A protein and the small-molecule ligand that binds it are described below.
Small molecule (SMILES): CC(=O)N[C@H]1[C@H](O[C@H]2[C@H](O)[C@@H](NC(C)=O)CO[C@@H]2CO)O[C@H](CO)[C@@H](O)[C@@H]1O

Binding-site contacts:
Ligand atom C1 contacts residue ASN717 of chain 1.G at 1.5 Å.
Ligand atom O7 contacts residue LEU922 of chain 1.G at 4.2 Å.
Ligand atom C3 contacts residue LEU922 of chain 1.G at 3.7 Å (hydrophobic).
Ligand atom C8 contacts residue LEU922 of chain 1.G at 3.7 Å (hydrophobic).
Ligand atom C4 contacts residue ASN717 of chain 1.G at 4.4 Å.
Ligand atom N2 contacts residue ASN717 of chain 1.G at 2.8 Å (h-bond).
Ligand atom O5 contacts residue GLN1071 of chain 1.G at 3.7 Å.
Ligand atom N2 contacts residue LEU922 of chain 1.G at 3.6 Å.
Ligand atom C7 contacts residue ASN919 of chain 1.G at 4.2 Å.
Ligand atom C8 contacts residue PHE1109 of chain 1.G at 4.3 Å (hydrophobic).
Ligand atom C8 contacts residue ASN919 of chain 1.G at 3.6 Å.
Ligand atom C7 contacts residue ASN717 of chain 1.G at 3.7 Å.
Ligand atom C2 contacts residue ASN717 of chain 1.G at 2.5 Å.
Ligand atom O3 contacts residue LEU922 of chain 1.G at 3.5 Å.
Ligand atom C7 contacts residue LEU922 of chain 1.G at 3.7 Å (hydrophobic).
Ligand atom C2 contacts residue LEU922 of chain 1.G at 4.2 Å (hydrophobic).
Ligand atom O7 contacts residue ASN919 of chain 1.G at 4.1 Å.
Ligand atom C1 contacts residue GLN1071 of chain 1.G at 4.0 Å.
Ligand atom C3 contacts residue ASN717 of chain 1.G at 3.9 Å.
Ligand atom C5 contacts residue ASN717 of chain 1.G at 3.8 Å.
Ligand atom C8 contacts residue PHE718 of chain 1.G at 3.7 Å (hydrophobic).
Ligand atom C8 contacts residue ASN717 of chain 1.G at 3.8 Å.
Ligand atom O5 contacts residue ASN717 of chain 1.G at 2.5 Å (h-bond).

Sequence of chain 1.G:
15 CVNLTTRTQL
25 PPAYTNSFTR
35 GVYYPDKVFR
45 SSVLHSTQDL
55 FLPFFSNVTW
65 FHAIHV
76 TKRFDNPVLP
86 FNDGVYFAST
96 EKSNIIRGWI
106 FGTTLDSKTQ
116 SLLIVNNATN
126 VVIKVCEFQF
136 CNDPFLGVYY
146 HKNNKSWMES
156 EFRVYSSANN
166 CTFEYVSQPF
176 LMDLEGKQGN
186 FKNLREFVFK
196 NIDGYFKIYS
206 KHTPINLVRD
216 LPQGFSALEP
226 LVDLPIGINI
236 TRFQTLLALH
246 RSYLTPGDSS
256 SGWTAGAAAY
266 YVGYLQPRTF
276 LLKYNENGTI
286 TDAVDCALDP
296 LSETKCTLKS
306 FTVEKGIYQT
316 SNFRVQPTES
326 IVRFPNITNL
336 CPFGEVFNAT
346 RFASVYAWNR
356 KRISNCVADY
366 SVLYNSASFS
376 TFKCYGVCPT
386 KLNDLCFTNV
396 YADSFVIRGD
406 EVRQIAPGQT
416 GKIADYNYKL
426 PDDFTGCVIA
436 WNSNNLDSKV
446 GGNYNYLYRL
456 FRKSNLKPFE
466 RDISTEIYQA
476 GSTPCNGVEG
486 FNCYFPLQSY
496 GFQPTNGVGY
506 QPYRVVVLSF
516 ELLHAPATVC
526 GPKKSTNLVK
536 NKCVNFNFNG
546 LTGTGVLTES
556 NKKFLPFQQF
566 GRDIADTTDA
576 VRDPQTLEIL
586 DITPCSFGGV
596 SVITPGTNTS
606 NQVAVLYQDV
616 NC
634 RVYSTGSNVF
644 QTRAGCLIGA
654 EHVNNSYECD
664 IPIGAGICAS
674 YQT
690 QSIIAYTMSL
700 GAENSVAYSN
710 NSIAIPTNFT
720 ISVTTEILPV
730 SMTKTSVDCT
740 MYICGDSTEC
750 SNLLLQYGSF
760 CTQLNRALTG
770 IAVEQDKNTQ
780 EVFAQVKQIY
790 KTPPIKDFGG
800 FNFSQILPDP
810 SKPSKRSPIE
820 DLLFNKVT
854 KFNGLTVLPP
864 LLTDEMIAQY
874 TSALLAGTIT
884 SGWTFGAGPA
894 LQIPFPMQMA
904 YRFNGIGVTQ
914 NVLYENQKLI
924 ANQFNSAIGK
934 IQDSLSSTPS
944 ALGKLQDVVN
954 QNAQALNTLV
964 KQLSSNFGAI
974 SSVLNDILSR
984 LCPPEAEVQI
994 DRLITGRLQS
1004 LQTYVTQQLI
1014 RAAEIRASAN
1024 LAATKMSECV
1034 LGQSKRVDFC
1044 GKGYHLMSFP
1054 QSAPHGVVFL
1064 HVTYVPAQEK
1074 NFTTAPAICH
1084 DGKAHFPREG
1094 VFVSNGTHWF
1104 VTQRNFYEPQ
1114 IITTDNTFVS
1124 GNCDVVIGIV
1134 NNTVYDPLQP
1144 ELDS